This protein binds this small molecule.
Small molecule (SMILES): Nc1ncnc2c1ncn2[C@H]1C[C@H](O)[C@@H](COP(=O)(O)O)O1

Sequence of chain 23.A:
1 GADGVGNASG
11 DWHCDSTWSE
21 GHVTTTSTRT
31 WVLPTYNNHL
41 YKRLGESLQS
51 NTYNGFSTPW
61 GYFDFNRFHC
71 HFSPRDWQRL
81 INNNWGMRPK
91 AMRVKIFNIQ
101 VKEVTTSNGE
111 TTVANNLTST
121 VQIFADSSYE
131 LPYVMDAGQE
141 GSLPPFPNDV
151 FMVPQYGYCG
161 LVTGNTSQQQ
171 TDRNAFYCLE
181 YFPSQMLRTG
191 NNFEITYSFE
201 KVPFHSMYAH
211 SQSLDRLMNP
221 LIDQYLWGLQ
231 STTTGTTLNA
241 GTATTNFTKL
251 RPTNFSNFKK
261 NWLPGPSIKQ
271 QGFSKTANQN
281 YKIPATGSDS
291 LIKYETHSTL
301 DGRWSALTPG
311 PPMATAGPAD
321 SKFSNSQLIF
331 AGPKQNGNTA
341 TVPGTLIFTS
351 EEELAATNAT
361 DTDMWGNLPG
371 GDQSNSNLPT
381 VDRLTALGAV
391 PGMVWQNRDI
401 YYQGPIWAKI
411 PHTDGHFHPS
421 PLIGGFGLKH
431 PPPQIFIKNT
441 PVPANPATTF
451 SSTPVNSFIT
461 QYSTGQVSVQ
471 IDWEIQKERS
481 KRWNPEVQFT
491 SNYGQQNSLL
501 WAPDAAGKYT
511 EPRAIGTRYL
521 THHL

Binding-site contacts:
Ligand atom C1' contacts residue HIS418 of chain 23.A at 4.1 Å.
Ligand atom N6 contacts residue GLY425 of chain 23.A at 4.1 Å.
Ligand atom N1 contacts residue VAL202 of chain 23.A at 3.7 Å.
Ligand atom N9 contacts residue PRO203 of chain 23.A at 4.2 Å.
Ligand atom C4 contacts residue PRO203 of chain 23.A at 4.2 Å (hydrophobic).
Ligand atom C6 contacts residue VAL202 of chain 23.A at 3.9 Å (hydrophobic).
Ligand atom C8 contacts residue HIS418 of chain 23.A at 3.7 Å.
Ligand atom N9 contacts residue HIS418 of chain 23.A at 4.3 Å.
Ligand atom C5 contacts residue SER420 of chain 23.A at 4.3 Å.
Ligand atom N6 contacts residue PRO419 of chain 23.A at 3.4 Å (h-bond).
Ligand atom C4 contacts residue PRO419 of chain 23.A at 4.2 Å (hydrophobic).
Ligand atom N3 contacts residue PRO203 of chain 23.A at 4.4 Å.
Ligand atom C2' contacts residue PRO203 of chain 23.A at 4.0 Å (hydrophobic).
Ligand atom C6 contacts residue SER420 of chain 23.A at 4.3 Å.
Ligand atom O5' contacts residue PRO419 of chain 23.A at 3.9 Å.
Ligand atom P contacts residue HIS416 of chain 23.A at 4.0 Å.
Ligand atom O2P contacts residue PRO419 of chain 23.A at 4.2 Å.
Ligand atom N1 contacts residue GLY427 of chain 23.A at 2.7 Å (h-bond).
Ligand atom C2 contacts residue PRO419 of chain 23.A at 4.0 Å (hydrophobic).
Ligand atom C6 contacts residue PRO419 of chain 23.A at 3.2 Å (hydrophobic).
Ligand atom N7 contacts residue PRO419 of chain 23.A at 4.3 Å.
Ligand atom N1 contacts residue PRO419 of chain 23.A at 3.5 Å (h-bond).
Ligand atom C2 contacts residue GLY427 of chain 23.A at 3.4 Å.
Ligand atom N7 contacts residue HIS418 of chain 23.A at 4.4 Å.
Ligand atom O4' contacts residue HIS418 of chain 23.A at 4.1 Å.
Ligand atom N3 contacts residue PRO419 of chain 23.A at 4.3 Å.
Ligand atom O4' contacts residue PRO419 of chain 23.A at 4.3 Å.
Ligand atom N6 contacts residue GLY427 of chain 23.A at 2.8 Å (h-bond).
Ligand atom O1P contacts residue HIS416 of chain 23.A at 4.2 Å.
Ligand atom C5 contacts residue PRO203 of chain 23.A at 4.3 Å (hydrophobic).
Ligand atom C2 contacts residue VAL202 of chain 23.A at 4.3 Å (hydrophobic).
Ligand atom O2P contacts residue HIS416 of chain 23.A at 2.8 Å (h-bond).
Ligand atom C8 contacts residue PRO203 of chain 23.A at 4.4 Å (hydrophobic).
Ligand atom N6 contacts residue VAL202 of chain 23.A at 4.0 Å.
Ligand atom C5 contacts residue PRO419 of chain 23.A at 3.7 Å (hydrophobic).
Ligand atom N6 contacts residue PHE426 of chain 23.A at 3.8 Å.
Ligand atom C6 contacts residue PRO203 of chain 23.A at 4.4 Å (hydrophobic).
Ligand atom C6 contacts residue GLY427 of chain 23.A at 3.7 Å.
Ligand atom N6 contacts residue SER420 of chain 23.A at 4.0 Å.
Ligand atom N7 contacts residue SER420 of chain 23.A at 3.9 Å.